Sequence of chain 1.A:
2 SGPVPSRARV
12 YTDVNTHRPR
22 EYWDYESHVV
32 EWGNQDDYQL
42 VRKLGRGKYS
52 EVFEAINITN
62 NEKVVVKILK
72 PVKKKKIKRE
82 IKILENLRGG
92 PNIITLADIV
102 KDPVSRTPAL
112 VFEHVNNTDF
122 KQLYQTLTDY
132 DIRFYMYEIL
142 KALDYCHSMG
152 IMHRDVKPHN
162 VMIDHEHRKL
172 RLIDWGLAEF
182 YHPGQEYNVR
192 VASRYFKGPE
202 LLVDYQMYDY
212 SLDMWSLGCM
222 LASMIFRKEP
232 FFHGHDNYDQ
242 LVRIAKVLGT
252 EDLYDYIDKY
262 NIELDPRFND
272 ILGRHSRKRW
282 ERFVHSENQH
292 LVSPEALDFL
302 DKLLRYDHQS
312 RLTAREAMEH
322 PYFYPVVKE

Binding-site contacts:
Ligand atom O3' contacts residue HIS160 of chain 1.A at 3.5 Å (h-bond).
Ligand atom O2B contacts residue MG1 of chain 1.D at 1.9 Å.
Ligand atom O1A contacts residue LYS68 of chain 1.A at 3.3 Å (salt-bridge).
Ligand atom C2' contacts residue MET163 of chain 1.A at 3.6 Å (hydrophobic).
Ligand atom O3A contacts residue LYS68 of chain 1.A at 3.4 Å.
Ligand atom O1B contacts residue SER51 of chain 1.A at 2.9 Å (h-bond).
Ligand atom O4' contacts residue VAL53 of chain 1.A at 3.5 Å.
Ligand atom C2 contacts residue VAL66 of chain 1.A at 3.6 Å (hydrophobic).
Ligand atom N3 contacts residue MET163 of chain 1.A at 3.2 Å.
Ligand atom PB contacts residue MG1 of chain 1.D at 3.3 Å.
Ligand atom N1 contacts residue VAL116 of chain 1.A at 3.6 Å.
Ligand atom C2 contacts residue MET163 of chain 1.A at 3.6 Å (hydrophobic).
Ligand atom C2 contacts residue VAL116 of chain 1.A at 3.2 Å (hydrophobic).
Ligand atom N3B contacts residue MG1 of chain 1.E at 2.6 Å.
Ligand atom O3G contacts residue ASP175 of chain 1.A at 2.7 Å (salt-bridge).
Ligand atom N3B contacts residue ASP175 of chain 1.A at 3.3 Å (salt-bridge).
Ligand atom N6 contacts residue ILE95 of chain 1.A at 3.6 Å.
Ligand atom PG contacts residue MG1 of chain 1.D at 3.2 Å.
Ligand atom C4 contacts residue MET163 of chain 1.A at 3.5 Å (hydrophobic).
Ligand atom PG contacts residue MG1 of chain 1.E at 2.9 Å.
Ligand atom N7 contacts residue ILE174 of chain 1.A at 3.5 Å.
Ligand atom O2A contacts residue ASN161 of chain 1.A at 3.4 Å (h-bond).
Ligand atom C8 contacts residue ILE174 of chain 1.A at 3.4 Å (hydrophobic).
Ligand atom O1G contacts residue MG1 of chain 1.E at 2.2 Å.
Ligand atom O3G contacts residue MG1 of chain 1.E at 3.5 Å.
Ligand atom PB contacts residue SER51 of chain 1.A at 3.6 Å.
Ligand atom O2A contacts residue MG1 of chain 1.E at 2.0 Å.
Ligand atom PA contacts residue MG1 of chain 1.E at 3.5 Å.
Ligand atom O2B contacts residue ASP175 of chain 1.A at 2.7 Å (salt-bridge).
Ligand atom PG contacts residue ASP175 of chain 1.A at 3.0 Å.
Ligand atom O3A contacts residue SER51 of chain 1.A at 3.1 Å (h-bond).
Ligand atom O2B contacts residue LYS68 of chain 1.A at 3.5 Å (salt-bridge).
Ligand atom O3G contacts residue TYR50 of chain 1.A at 3.6 Å.
Ligand atom N6 contacts residue GLU114 of chain 1.A at 3.5 Å (salt-bridge).
Ligand atom O5' contacts residue VAL53 of chain 1.A at 3.6 Å.
Ligand atom O2A contacts residue ASP175 of chain 1.A at 2.9 Å (salt-bridge).
Ligand atom O1G contacts residue ASP175 of chain 1.A at 2.9 Å (salt-bridge).
Ligand atom N1 contacts residue VAL66 of chain 1.A at 3.3 Å.
Ligand atom PB contacts residue ASP175 of chain 1.A at 3.5 Å.
Ligand atom O3G contacts residue MG1 of chain 1.D at 1.9 Å.

The protein below binds the small molecule below.
Small molecule (SMILES): Nc1ncnc2c1ncn2[C@@H]1O[C@H](CO[P](=O)(O)O[P](=O)(O)NP(=O)(O)O)[C@@H](O)[C@H]1O